Binding-site contacts:
Ligand atom CG contacts residue TYR137 of chain 1.B at 3.0 Å (hydrophobic).
Ligand atom O contacts residue GLY75 of chain 1.B at 3.8 Å.
Ligand atom CB contacts residue TYR137 of chain 1.B at 3.2 Å (hydrophobic).
Ligand atom CG contacts residue HIS201 of chain 1.B at 4.1 Å.
Ligand atom C contacts residue HIS70 of chain 1.B at 3.9 Å.
Ligand atom CB contacts residue KCX162 of chain 1.B at 3.7 Å.
Ligand atom CG contacts residue KCX162 of chain 1.B at 3.2 Å.
Ligand atom OXT contacts residue HIS70 of chain 1.B at 4.0 Å.
Ligand atom N contacts residue PRO291 of chain 1.B at 3.9 Å.
Ligand atom CB contacts residue GLU77 of chain 1.B at 4.1 Å.
Ligand atom CB contacts residue THR106 of chain 1.B at 3.8 Å.
Ligand atom OD1 contacts residue TYR137 of chain 1.B at 2.4 Å (h-bond).
Ligand atom OXT contacts residue GLY75 of chain 1.B at 2.7 Å (h-bond).
Ligand atom OD1 contacts residue KCX162 of chain 1.B at 3.0 Å (h-bond).
Ligand atom OD2 contacts residue HIS70 of chain 1.B at 4.1 Å.
Ligand atom OXT contacts residue SER289 of chain 1.B at 3.3 Å (h-bond).
Ligand atom O contacts residue GLU77 of chain 1.B at 3.8 Å.
Ligand atom N contacts residue GLU77 of chain 1.B at 3.1 Å (salt-bridge).
Ligand atom OD1 contacts residue ZN1 of chain 1.F at 3.4 Å.
Ligand atom CA contacts residue GLU77 of chain 1.B at 3.9 Å.
Ligand atom OD1 contacts residue ZN1 of chain 1.G at 2.0 Å.
Ligand atom OD1 contacts residue HIS201 of chain 1.B at 3.0 Å (h-bond).
Ligand atom OD2 contacts residue KCX162 of chain 1.B at 3.8 Å.
Ligand atom O contacts residue GLY105 of chain 1.B at 3.5 Å.
Ligand atom OXT contacts residue GLY288 of chain 1.B at 3.5 Å.
Ligand atom OD2 contacts residue ZN1 of chain 1.F at 2.9 Å.
Ligand atom O contacts residue HIS70 of chain 1.B at 4.1 Å.
Ligand atom CA contacts residue SER289 of chain 1.B at 3.9 Å.
Ligand atom OD1 contacts residue HIS230 of chain 1.B at 3.7 Å.
Ligand atom OXT contacts residue GLY74 of chain 1.B at 3.6 Å.
Ligand atom OD2 contacts residue ASP285 of chain 1.B at 3.1 Å (salt-bridge).
Ligand atom C contacts residue GLY75 of chain 1.B at 3.5 Å.
Ligand atom C contacts residue GLU77 of chain 1.B at 4.0 Å.
Ligand atom OD2 contacts residue ZN1 of chain 1.G at 3.6 Å.
Ligand atom C contacts residue SER289 of chain 1.B at 4.0 Å.
Ligand atom O contacts residue THR106 of chain 1.B at 3.1 Å (h-bond).
Ligand atom CG contacts residue ZN1 of chain 1.G at 3.0 Å.
Ligand atom N contacts residue SER289 of chain 1.B at 3.1 Å (h-bond).
Ligand atom CG contacts residue ZN1 of chain 1.F at 3.2 Å.
Ligand atom CB contacts residue ZN1 of chain 1.F at 4.0 Å.

Sequence of chain 1.B:
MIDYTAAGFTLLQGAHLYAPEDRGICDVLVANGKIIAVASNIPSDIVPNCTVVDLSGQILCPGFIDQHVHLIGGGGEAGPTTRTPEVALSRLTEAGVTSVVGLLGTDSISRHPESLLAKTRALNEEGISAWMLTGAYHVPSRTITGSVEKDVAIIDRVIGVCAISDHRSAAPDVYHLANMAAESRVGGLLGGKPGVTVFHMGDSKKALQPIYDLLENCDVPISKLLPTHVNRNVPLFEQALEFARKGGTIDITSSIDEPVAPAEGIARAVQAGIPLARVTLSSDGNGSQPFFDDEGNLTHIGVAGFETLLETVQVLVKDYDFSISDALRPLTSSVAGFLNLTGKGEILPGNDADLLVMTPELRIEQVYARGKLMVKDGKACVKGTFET

A protein and the small-molecule ligand that binds it are described below.
Small molecule (SMILES): N[C@@H](CC(=O)O)C(=O)O